Binding-site contacts:
Ligand atom CB contacts residue TRP235 of chain 2.A at 3.3 Å (hydrophobic).
Ligand atom CG2 contacts residue UVN1 of chain 2.C at 3.2 Å.
Ligand atom CA contacts residue ASN180 of chain 2.A at 3.4 Å.
Ligand atom CG1 contacts residue ASN180 of chain 2.A at 3.6 Å.
Ligand atom CG contacts residue ASN55 of chain 2.A at 3.7 Å.
Ligand atom OG contacts residue GLU19 of chain 2.A at 2.6 Å (salt-bridge).
Ligand atom O3P contacts residue ARG134 of chain 2.A at 2.9 Å (salt-bridge).
Ligand atom N contacts residue GLU19 of chain 2.A at 2.7 Å (salt-bridge).
Ligand atom CB contacts residue ASN180 of chain 2.A at 3.2 Å.
Ligand atom C contacts residue GLU19 of chain 2.A at 3.6 Å.
Ligand atom C contacts residue ASN231 of chain 2.A at 3.5 Å.
Ligand atom CA contacts residue ASN231 of chain 2.A at 3.4 Å.
Ligand atom N contacts residue ASN180 of chain 2.A at 2.9 Å (h-bond).
Ligand atom NH2 contacts residue ASN55 of chain 2.A at 3.7 Å.
Ligand atom CB contacts residue GLU19 of chain 2.A at 3.2 Å.
Ligand atom CD1 contacts residue UVN1 of chain 2.C at 3.6 Å.
Ligand atom O contacts residue VAL183 of chain 2.A at 3.6 Å.
Ligand atom O2P contacts residue ARG61 of chain 2.A at 2.9 Å (salt-bridge).
Ligand atom C contacts residue ASN55 of chain 2.A at 3.5 Å.
Ligand atom O contacts residue LYS54 of chain 2.A at 3.5 Å.
Ligand atom C contacts residue ASN180 of chain 2.A at 3.6 Å.
Ligand atom NE contacts residue ASN55 of chain 2.A at 3.2 Å (h-bond).
Ligand atom N contacts residue LEU179 of chain 2.A at 3.5 Å.
Ligand atom O1P contacts residue ARG134 of chain 2.A at 2.8 Å (salt-bridge).
Ligand atom CA contacts residue GLU19 of chain 2.A at 3.6 Å.
Ligand atom CB contacts residue ASN55 of chain 2.A at 3.4 Å.
Ligand atom O contacts residue VAL51 of chain 2.A at 3.5 Å.
Ligand atom O contacts residue GLU187 of chain 2.A at 3.2 Å (salt-bridge).
Ligand atom O contacts residue VAL51 of chain 2.A at 3.5 Å.
Ligand atom O3P contacts residue TYR135 of chain 2.A at 2.6 Å (h-bond).
Ligand atom N contacts residue LEU234 of chain 2.A at 3.2 Å.
Ligand atom CB contacts residue GLU187 of chain 2.A at 3.1 Å.
Ligand atom CA contacts residue ASN55 of chain 2.A at 3.4 Å.
Ligand atom O contacts residue ASN231 of chain 2.A at 2.9 Å (h-bond).
Ligand atom N contacts residue ASN231 of chain 2.A at 2.7 Å (h-bond).
Ligand atom O1P contacts residue ARG61 of chain 2.A at 2.9 Å (salt-bridge).
Ligand atom O contacts residue ASN55 of chain 2.A at 2.9 Å (h-bond).
Ligand atom P contacts residue ARG61 of chain 2.A at 3.6 Å.
Ligand atom CD1 contacts residue GLY176 of chain 2.A at 3.6 Å.
Ligand atom CA contacts residue GLU19 of chain 2.A at 3.6 Å.

Sequence of chain 2.A:
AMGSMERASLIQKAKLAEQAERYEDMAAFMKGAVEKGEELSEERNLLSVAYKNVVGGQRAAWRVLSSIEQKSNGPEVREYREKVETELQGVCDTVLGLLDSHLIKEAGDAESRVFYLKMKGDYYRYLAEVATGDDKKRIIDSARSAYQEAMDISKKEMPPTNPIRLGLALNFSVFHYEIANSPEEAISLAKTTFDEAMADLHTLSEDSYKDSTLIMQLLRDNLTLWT

This small molecule binds to this protein.
Small molecule (SMILES): CC[C@H](C)[C@H](NC(=O)[C@H](COP(=O)(O)O)NC(=O)CNC(=O)[C@H](C)N)C(=O)N1CCC[C@H]1C(=O)NCC(=O)N[C@@H](CCCN=C(N)N)C(=O)N[C@@H](C)C(=O)N[C@@H](CO)C(=O)O